This protein binds this small molecule.
Small molecule (SMILES): COc1ccc(CN(Cc2nc3ccccc3c(=O)[nH]2)C(=O)Nc2ccc(C)cc2)cc1

Sequence of chain 1.B:
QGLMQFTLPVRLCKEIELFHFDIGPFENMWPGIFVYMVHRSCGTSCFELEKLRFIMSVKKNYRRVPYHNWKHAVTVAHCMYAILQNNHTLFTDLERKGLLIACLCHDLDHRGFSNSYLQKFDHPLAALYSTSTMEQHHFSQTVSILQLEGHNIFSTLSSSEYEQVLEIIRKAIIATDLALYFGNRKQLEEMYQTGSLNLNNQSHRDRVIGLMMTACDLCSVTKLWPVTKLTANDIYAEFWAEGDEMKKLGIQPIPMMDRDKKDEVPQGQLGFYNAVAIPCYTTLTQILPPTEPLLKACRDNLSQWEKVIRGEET

Binding-site contacts:
Ligand atom C22 contacts residue ILE246 of chain 1.B at 3.6 Å (hydrophobic).
Ligand atom C13 contacts residue PHE250 of chain 1.B at 3.5 Å (hydrophobic).
Ligand atom C31 contacts residue GLU275 of chain 1.B at 3.5 Å.
Ligand atom O12 contacts residue MET267 of chain 1.B at 3.5 Å (h-bond).
Ligand atom N4 contacts residue GLY279 of chain 1.B at 3.5 Å.
Ligand atom C22 contacts residue PHE250 of chain 1.B at 3.6 Å (hydrophobic).
Ligand atom C3 contacts residue MET267 of chain 1.B at 3.6 Å (hydrophobic).
Ligand atom C10 contacts residue TYR247 of chain 1.B at 3.5 Å (hydrophobic).
Ligand atom C23 contacts residue ILE246 of chain 1.B at 3.3 Å (hydrophobic).
Ligand atom C32 contacts residue LYS272 of chain 1.B at 3.6 Å.
Ligand atom C22 contacts residue TYR247 of chain 1.B at 3.5 Å (hydrophobic).
Ligand atom C1 contacts residue GLY279 of chain 1.B at 3.6 Å.
Ligand atom C30 contacts residue VAL232 of chain 1.B at 3.2 Å (hydrophobic).
Ligand atom N2 contacts residue GLY279 of chain 1.B at 3.5 Å.
Ligand atom C15 contacts residue GLN280 of chain 1.B at 3.6 Å.
Ligand atom C8 contacts residue MET267 of chain 1.B at 3.5 Å (hydrophobic).
Ligand atom C23 contacts residue GLN280 of chain 1.B at 3.3 Å.
Ligand atom C13 contacts residue MET267 of chain 1.B at 3.6 Å (hydrophobic).
Ligand atom C18 contacts residue PRO266 of chain 1.B at 3.4 Å (hydrophobic).
Ligand atom C32 contacts residue GLU275 of chain 1.B at 3.5 Å.
Ligand atom N4 contacts residue MET267 of chain 1.B at 3.5 Å.
Ligand atom C5 contacts residue MET267 of chain 1.B at 3.5 Å (hydrophobic).
Ligand atom C3 contacts residue GLY279 of chain 1.B at 3.4 Å.
Ligand atom N7 contacts residue MET267 of chain 1.B at 3.5 Å (h-bond).
Ligand atom C31 contacts residue PRO266 of chain 1.B at 3.5 Å (hydrophobic).
Ligand atom C6 contacts residue MET267 of chain 1.B at 3.5 Å (hydrophobic).
Ligand atom N4 contacts residue TYR247 of chain 1.B at 2.6 Å (h-bond).
Ligand atom C21 contacts residue PHE283 of chain 1.B at 3.6 Å (hydrophobic).
Ligand atom C16 contacts residue GLN280 of chain 1.B at 3.4 Å.
Ligand atom O28 contacts residue ILE246 of chain 1.B at 3.1 Å.
Ligand atom C18 contacts residue MET267 of chain 1.B at 3.6 Å (hydrophobic).
Ligand atom C22 contacts residue GLN280 of chain 1.B at 3.4 Å.
Ligand atom C10 contacts residue GLY279 of chain 1.B at 3.3 Å.
Ligand atom C27 contacts residue VAL276 of chain 1.B at 3.6 Å (hydrophobic).
Ligand atom C5 contacts residue PHE283 of chain 1.B at 3.6 Å (hydrophobic).
Ligand atom C3 contacts residue TYR247 of chain 1.B at 3.5 Å (hydrophobic).
Ligand atom O12 contacts residue PHE283 of chain 1.B at 3.4 Å.
Ligand atom C8 contacts residue GLY279 of chain 1.B at 3.6 Å.
Ligand atom C1 contacts residue MET267 of chain 1.B at 3.6 Å (hydrophobic).
Ligand atom C8 contacts residue TYR247 of chain 1.B at 3.6 Å (hydrophobic).